Sequence of chain 1.B:
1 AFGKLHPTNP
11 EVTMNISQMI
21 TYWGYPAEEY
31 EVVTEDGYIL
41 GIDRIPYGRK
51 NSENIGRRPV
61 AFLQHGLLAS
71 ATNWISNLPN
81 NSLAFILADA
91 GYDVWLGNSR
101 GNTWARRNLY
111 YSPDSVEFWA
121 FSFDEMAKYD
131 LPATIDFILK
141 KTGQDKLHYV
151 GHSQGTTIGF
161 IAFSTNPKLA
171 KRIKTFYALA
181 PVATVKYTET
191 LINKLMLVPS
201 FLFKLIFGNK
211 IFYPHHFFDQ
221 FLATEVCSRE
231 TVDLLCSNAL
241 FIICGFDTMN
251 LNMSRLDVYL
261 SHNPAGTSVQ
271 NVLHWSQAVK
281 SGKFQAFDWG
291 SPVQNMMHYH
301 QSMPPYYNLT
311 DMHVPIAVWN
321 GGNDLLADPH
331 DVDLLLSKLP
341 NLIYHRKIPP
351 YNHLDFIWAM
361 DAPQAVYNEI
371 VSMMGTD

Binding-site contacts:
Ligand atom N2 contacts residue ASN80 of chain 1.B at 2.9 Å (h-bond).
Ligand atom C8 contacts residue ASN80 of chain 1.B at 4.1 Å.
Ligand atom C7 contacts residue GLN364 of chain 1.B at 4.1 Å.
Ligand atom C6 contacts residue LEU78 of chain 1.B at 4.0 Å (hydrophobic).
Ligand atom C5 contacts residue LEU78 of chain 1.B at 4.0 Å (hydrophobic).
Ligand atom C1 contacts residue ASN81 of chain 1.B at 4.5 Å.
Ligand atom C8 contacts residue GLN364 of chain 1.B at 2.8 Å.
Ligand atom C7 contacts residue ASN80 of chain 1.B at 3.0 Å.
Ligand atom C1 contacts residue ASN80 of chain 1.B at 1.4 Å.
Ligand atom C5 contacts residue ASN80 of chain 1.B at 3.7 Å.
Ligand atom C3 contacts residue ASN80 of chain 1.B at 3.8 Å.
Ligand atom C2 contacts residue ASN80 of chain 1.B at 2.4 Å.
Ligand atom O5 contacts residue LEU78 of chain 1.B at 4.0 Å.
Ligand atom C8 contacts residue PRO363 of chain 1.B at 3.7 Å (hydrophobic).
Ligand atom C1 contacts residue LEU78 of chain 1.B at 4.5 Å (hydrophobic).
Ligand atom O7 contacts residue ASN80 of chain 1.B at 2.7 Å (h-bond).
Ligand atom O5 contacts residue ASN80 of chain 1.B at 2.4 Å (h-bond).
Ligand atom C4 contacts residue ASN80 of chain 1.B at 4.2 Å.

A small-molecule ligand and the protein it binds are described below.
Small molecule (SMILES): CC(=O)N[C@@H]1[C@@H](O)[C@H](O)[C@@H](CO)O[C@H]1O